This protein binds this small molecule.
Small molecule (SMILES): NS(=O)(=O)c1ccc2c(c1)[C@@H]1CCC[C@@H]1[C@H](c1ccc(O)cc1Cl)N2

Sequence of chain 1.A:
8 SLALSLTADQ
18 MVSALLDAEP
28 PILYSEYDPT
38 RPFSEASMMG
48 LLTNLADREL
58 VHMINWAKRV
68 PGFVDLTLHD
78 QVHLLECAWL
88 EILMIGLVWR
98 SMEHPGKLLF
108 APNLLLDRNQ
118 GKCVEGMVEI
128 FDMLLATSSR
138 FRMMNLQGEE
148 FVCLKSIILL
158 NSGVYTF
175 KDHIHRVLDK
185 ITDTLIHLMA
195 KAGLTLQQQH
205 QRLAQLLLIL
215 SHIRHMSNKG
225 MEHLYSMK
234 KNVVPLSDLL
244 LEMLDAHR

Binding-site contacts:
Ligand atom C15 contacts residue WVE1 of chain 1.H at 0.3 Å.
Ligand atom C16 contacts residue LYQ1 of chain 1.F at 0.7 Å.
Ligand atom N02 contacts residue WVE1 of chain 1.H at 0.2 Å (h-bond).
Ligand atom C09 contacts residue WVE1 of chain 1.H at 0.3 Å.
Ligand atom C14 contacts residue WVE1 of chain 1.H at 0.3 Å.
Ligand atom C02 contacts residue LYQ1 of chain 1.E at 0.5 Å.
Ligand atom C08 contacts residue LYQ1 of chain 1.E at 0.4 Å.
Ligand atom C03 contacts residue LYQ1 of chain 1.E at 0.5 Å.
Ligand atom C06 contacts residue LYQ1 of chain 1.F at 0.5 Å.
Ligand atom S01 contacts residue WVE1 of chain 1.H at 0.4 Å (h-bond).
Ligand atom C17 contacts residue LYQ1 of chain 1.F at 0.6 Å.
Ligand atom C05 contacts residue WVE1 of chain 1.H at 0.4 Å.
Ligand atom C18 contacts residue LYQ1 of chain 1.F at 0.2 Å.
Ligand atom C04 contacts residue WVE1 of chain 1.H at 0.6 Å.
Ligand atom C06 contacts residue WVE1 of chain 1.H at 0.5 Å.
Ligand atom C18 contacts residue LYQ1 of chain 1.E at 0.5 Å.
Ligand atom C02 contacts residue WVE1 of chain 1.H at 0.6 Å.
Ligand atom C15 contacts residue LYQ1 of chain 1.F at 0.3 Å.
Ligand atom C16 contacts residue WVE1 of chain 1.H at 0.3 Å.
Ligand atom O03 contacts residue LYQ1 of chain 1.F at 0.5 Å (h-bond).
Ligand atom C06 contacts residue LYQ1 of chain 1.E at 0.4 Å.
Ligand atom C12 contacts residue WVE1 of chain 1.H at 0.3 Å.
Ligand atom C17 contacts residue WVE1 of chain 1.H at 0.3 Å.
Ligand atom C14 contacts residue LYQ1 of chain 1.F at 0.5 Å.
Ligand atom O03 contacts residue WVE1 of chain 1.H at 0.7 Å (h-bond).
Ligand atom C10 contacts residue WVE1 of chain 1.H at 0.3 Å.
Ligand atom C13 contacts residue WVE1 of chain 1.H at 0.3 Å.
Ligand atom O02 contacts residue WVE1 of chain 1.H at 0.6 Å (h-bond).
Ligand atom C08 contacts residue LYQ1 of chain 1.F at 0.5 Å.
Ligand atom C15 contacts residue LYQ1 of chain 1.E at 0.5 Å.
Ligand atom C11 contacts residue WVE1 of chain 1.H at 0.3 Å.
Ligand atom C02 contacts residue LYQ1 of chain 1.F at 0.5 Å.
Ligand atom C09 contacts residue LYQ1 of chain 1.F at 0.6 Å.
Ligand atom C09 contacts residue LYQ1 of chain 1.E at 0.5 Å.
Ligand atom C07 contacts residue WVE1 of chain 1.H at 0.3 Å.
Ligand atom O02 contacts residue LYQ1 of chain 1.E at 0.6 Å (h-bond).
Ligand atom C08 contacts residue WVE1 of chain 1.H at 0.3 Å.
Ligand atom O03 contacts residue LYQ1 of chain 1.E at 0.3 Å (h-bond).
Ligand atom C18 contacts residue WVE1 of chain 1.H at 0.3 Å.
Ligand atom N01 contacts residue WVE1 of chain 1.H at 0.3 Å (h-bond).